Binding-site contacts:
Ligand atom C8 contacts residue TYR90 of chain 15.C at 3.5 Å (hydrophobic).
Ligand atom C3 contacts residue ASN118 of chain 15.C at 3.8 Å.
Ligand atom O6 contacts residue THR89 of chain 15.C at 4.0 Å.
Ligand atom C1 contacts residue ASN118 of chain 15.C at 1.5 Å.
Ligand atom C8 contacts residue SER66 of chain 15.C at 4.0 Å.
Ligand atom C5 contacts residue THR120 of chain 15.C at 3.8 Å.
Ligand atom C7 contacts residue TYR90 of chain 15.C at 4.5 Å (hydrophobic).
Ligand atom C4 contacts residue THR120 of chain 15.C at 4.4 Å.
Ligand atom C1 contacts residue THR120 of chain 15.C at 4.3 Å.
Ligand atom C4 contacts residue ASN118 of chain 15.C at 4.2 Å.
Ligand atom O7 contacts residue SER66 of chain 15.C at 3.0 Å (h-bond).
Ligand atom C2 contacts residue SER66 of chain 15.C at 4.5 Å.
Ligand atom C8 contacts residue ASN118 of chain 15.C at 4.2 Å.
Ligand atom N2 contacts residue TYR90 of chain 15.C at 4.3 Å.
Ligand atom C8 contacts residue ASP67 of chain 15.C at 3.9 Å.
Ligand atom C5 contacts residue THR89 of chain 15.C at 4.4 Å.
Ligand atom C7 contacts residue SER66 of chain 15.C at 3.5 Å.
Ligand atom C6 contacts residue THR120 of chain 15.C at 3.4 Å.
Ligand atom O5 contacts residue THR120 of chain 15.C at 3.2 Å (h-bond).
Ligand atom N2 contacts residue SER66 of chain 15.C at 4.3 Å.
Ligand atom C1 contacts residue THR89 of chain 15.C at 4.1 Å.
Ligand atom O5 contacts residue ASN118 of chain 15.C at 2.4 Å (h-bond).
Ligand atom C2 contacts residue ASN118 of chain 15.C at 2.5 Å.
Ligand atom N2 contacts residue ASN118 of chain 15.C at 2.9 Å (h-bond).
Ligand atom C7 contacts residue ASN118 of chain 15.C at 3.5 Å.
Ligand atom O7 contacts residue ASN118 of chain 15.C at 4.0 Å.
Ligand atom O5 contacts residue THR89 of chain 15.C at 4.2 Å.
Ligand atom C5 contacts residue ASN118 of chain 15.C at 3.7 Å.
Ligand atom C6 contacts residue THR89 of chain 15.C at 4.4 Å.

Sequence of chain 15.C:
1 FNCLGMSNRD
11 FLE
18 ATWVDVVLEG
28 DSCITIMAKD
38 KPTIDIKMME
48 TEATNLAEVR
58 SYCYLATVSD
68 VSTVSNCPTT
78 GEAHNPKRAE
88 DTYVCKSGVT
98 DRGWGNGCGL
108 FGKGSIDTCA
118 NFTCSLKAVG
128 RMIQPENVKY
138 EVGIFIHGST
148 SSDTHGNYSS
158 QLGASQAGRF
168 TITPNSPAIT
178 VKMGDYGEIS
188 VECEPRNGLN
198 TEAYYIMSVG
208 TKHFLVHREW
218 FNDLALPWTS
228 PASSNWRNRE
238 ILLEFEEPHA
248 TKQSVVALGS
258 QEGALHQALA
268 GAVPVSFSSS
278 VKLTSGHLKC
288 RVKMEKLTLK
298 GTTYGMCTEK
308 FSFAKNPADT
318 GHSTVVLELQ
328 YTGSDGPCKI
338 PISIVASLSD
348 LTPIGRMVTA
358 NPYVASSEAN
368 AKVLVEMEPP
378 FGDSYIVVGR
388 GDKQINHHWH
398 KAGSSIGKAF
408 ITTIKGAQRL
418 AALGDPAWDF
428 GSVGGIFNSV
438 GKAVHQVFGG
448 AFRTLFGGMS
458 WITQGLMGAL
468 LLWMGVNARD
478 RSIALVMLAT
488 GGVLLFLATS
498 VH

The protein below binds the small molecule below.
Small molecule (SMILES): CC(=O)N[C@@H]1[C@@H](O)[C@H](O)[C@@H](CO)O[C@H]1O